Sequence of chain 1.A:
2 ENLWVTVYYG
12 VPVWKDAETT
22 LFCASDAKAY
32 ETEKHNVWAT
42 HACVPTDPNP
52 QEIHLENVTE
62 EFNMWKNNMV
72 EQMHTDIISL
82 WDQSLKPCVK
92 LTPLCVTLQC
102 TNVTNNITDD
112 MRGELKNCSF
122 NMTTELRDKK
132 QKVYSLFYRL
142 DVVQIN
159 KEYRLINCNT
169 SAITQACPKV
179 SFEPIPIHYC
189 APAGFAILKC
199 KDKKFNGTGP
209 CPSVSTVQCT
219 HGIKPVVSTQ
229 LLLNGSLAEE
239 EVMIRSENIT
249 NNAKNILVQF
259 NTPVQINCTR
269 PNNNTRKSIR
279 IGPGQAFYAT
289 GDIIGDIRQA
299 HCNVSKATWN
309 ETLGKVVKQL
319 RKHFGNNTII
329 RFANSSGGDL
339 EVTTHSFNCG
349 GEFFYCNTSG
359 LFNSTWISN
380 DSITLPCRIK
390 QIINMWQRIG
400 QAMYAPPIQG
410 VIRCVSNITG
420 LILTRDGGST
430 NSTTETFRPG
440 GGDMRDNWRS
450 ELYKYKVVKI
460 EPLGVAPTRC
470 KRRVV

Binding-site contacts:
Ligand atom C8 contacts residue LYS159 of chain 1.A at 3.5 Å.
Ligand atom C8 contacts residue ARG113 of chain 1.A at 3.5 Å.
Ligand atom N2 contacts residue ASN103 of chain 1.A at 3.0 Å (h-bond).
Ligand atom O5 contacts residue ASN103 of chain 1.A at 2.4 Å (h-bond).
Ligand atom C1 contacts residue LYS117 of chain 1.A at 3.6 Å.
Ligand atom C5 contacts residue LYS117 of chain 1.A at 4.0 Å.
Ligand atom C3 contacts residue ASN103 of chain 1.A at 3.8 Å.
Ligand atom C4 contacts residue ASN103 of chain 1.A at 4.2 Å.
Ligand atom O5 contacts residue LYS117 of chain 1.A at 3.0 Å (salt-bridge).
Ligand atom O6 contacts residue TYR161 of chain 1.A at 4.3 Å.
Ligand atom C5 contacts residue ASN103 of chain 1.A at 3.7 Å.
Ligand atom C7 contacts residue ASN103 of chain 1.A at 3.0 Å.
Ligand atom O3 contacts residue ARG113 of chain 1.A at 3.5 Å (salt-bridge).
Ligand atom N2 contacts residue ARG113 of chain 1.A at 3.3 Å (salt-bridge).
Ligand atom C2 contacts residue ARG113 of chain 1.A at 4.0 Å.
Ligand atom C8 contacts residue ASN103 of chain 1.A at 4.3 Å.
Ligand atom C7 contacts residue ARG113 of chain 1.A at 3.1 Å.
Ligand atom O7 contacts residue ASN103 of chain 1.A at 2.6 Å (h-bond).
Ligand atom C1 contacts residue ASN103 of chain 1.A at 1.4 Å.
Ligand atom O6 contacts residue LYS159 of chain 1.A at 4.5 Å.
Ligand atom C2 contacts residue ASN103 of chain 1.A at 2.5 Å.
Ligand atom O7 contacts residue ARG113 of chain 1.A at 2.7 Å (salt-bridge).
Ligand atom C6 contacts residue LYS117 of chain 1.A at 4.0 Å.
Ligand atom C3 contacts residue ARG113 of chain 1.A at 4.3 Å.

The small molecule below binds the protein below.
Small molecule (SMILES): CC(=O)N[C@H]1[C@H](O[C@H]2[C@H](O)[C@@H](NC(C)=O)CO[C@@H]2CO)O[C@H](CO)[C@@H](O)[C@@H]1O